Sequence of chain 1.B:
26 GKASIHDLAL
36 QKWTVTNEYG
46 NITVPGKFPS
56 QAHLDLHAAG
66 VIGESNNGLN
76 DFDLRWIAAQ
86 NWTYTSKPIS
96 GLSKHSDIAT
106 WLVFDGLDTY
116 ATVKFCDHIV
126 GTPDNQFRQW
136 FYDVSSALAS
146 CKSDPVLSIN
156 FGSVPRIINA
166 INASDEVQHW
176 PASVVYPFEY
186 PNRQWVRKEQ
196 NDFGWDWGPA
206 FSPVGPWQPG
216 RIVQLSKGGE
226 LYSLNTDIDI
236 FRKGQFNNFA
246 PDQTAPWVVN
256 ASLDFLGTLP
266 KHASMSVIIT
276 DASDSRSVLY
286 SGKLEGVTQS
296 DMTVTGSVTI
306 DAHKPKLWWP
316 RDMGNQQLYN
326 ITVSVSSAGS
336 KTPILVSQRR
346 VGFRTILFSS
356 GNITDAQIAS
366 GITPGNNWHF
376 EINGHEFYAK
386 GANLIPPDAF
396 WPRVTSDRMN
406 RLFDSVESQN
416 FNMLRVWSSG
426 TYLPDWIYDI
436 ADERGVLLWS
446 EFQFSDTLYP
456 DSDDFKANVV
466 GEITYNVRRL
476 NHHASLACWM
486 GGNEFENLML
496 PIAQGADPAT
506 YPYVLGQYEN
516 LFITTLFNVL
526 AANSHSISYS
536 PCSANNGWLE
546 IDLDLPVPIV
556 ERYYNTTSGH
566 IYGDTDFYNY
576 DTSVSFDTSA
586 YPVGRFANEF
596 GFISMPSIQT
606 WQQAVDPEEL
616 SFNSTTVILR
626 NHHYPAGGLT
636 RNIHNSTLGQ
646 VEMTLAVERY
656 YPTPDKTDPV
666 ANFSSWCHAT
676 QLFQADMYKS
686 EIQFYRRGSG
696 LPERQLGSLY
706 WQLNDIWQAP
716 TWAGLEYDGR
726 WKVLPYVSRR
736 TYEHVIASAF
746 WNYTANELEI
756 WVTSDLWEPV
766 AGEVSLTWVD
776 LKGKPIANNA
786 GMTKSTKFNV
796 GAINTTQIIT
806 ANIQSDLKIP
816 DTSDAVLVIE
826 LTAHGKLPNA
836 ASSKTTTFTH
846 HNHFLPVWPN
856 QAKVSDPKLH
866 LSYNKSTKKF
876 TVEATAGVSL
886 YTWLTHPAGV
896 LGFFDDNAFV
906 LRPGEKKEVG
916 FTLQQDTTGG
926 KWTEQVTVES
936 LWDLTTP

Binding-site contacts:
Ligand atom O7 contacts residue ASN46 of chain 1.B at 3.0 Å (h-bond).
Ligand atom C7 contacts residue ASN46 of chain 1.B at 3.2 Å.
Ligand atom C1 contacts residue ASN46 of chain 1.B at 1.4 Å.
Ligand atom C5 contacts residue TYR44 of chain 1.B at 4.2 Å (hydrophobic).
Ligand atom C8 contacts residue ASN46 of chain 1.B at 4.4 Å.
Ligand atom O5 contacts residue TYR44 of chain 1.B at 3.7 Å.
Ligand atom N2 contacts residue ASN46 of chain 1.B at 2.9 Å (h-bond).
Ligand atom C1 contacts residue TYR44 of chain 1.B at 4.0 Å (hydrophobic).
Ligand atom O5 contacts residue ASN46 of chain 1.B at 2.4 Å (h-bond).
Ligand atom C2 contacts residue ASN46 of chain 1.B at 2.5 Å.
Ligand atom C8 contacts residue ILE47 of chain 1.B at 4.1 Å (hydrophobic).
Ligand atom O6 contacts residue TYR44 of chain 1.B at 3.8 Å.
Ligand atom C3 contacts residue ASN46 of chain 1.B at 3.7 Å.
Ligand atom C4 contacts residue ASN46 of chain 1.B at 4.2 Å.
Ligand atom C5 contacts residue ASN46 of chain 1.B at 3.6 Å.

The protein below binds the small molecule below.
Small molecule (SMILES): CC(=O)N[C@@H]1[C@@H](O)[C@H](O)[C@@H](CO)O[C@H]1O